Binding-site contacts:
Ligand atom CA contacts residue ASP216 of chain 1.E at 3.6 Å.
Ligand atom O contacts residue GLU217 of chain 1.E at 3.1 Å (salt-bridge).
Ligand atom N contacts residue GLU217 of chain 1.E at 2.7 Å (salt-bridge).
Ligand atom CB contacts residue PHE130 of chain 1.E at 4.4 Å (hydrophobic).
Ligand atom C contacts residue ASP216 of chain 1.E at 3.9 Å.
Ligand atom CA contacts residue ASP189 of chain 1.E at 4.4 Å.
Ligand atom OE1 contacts residue PHE130 of chain 1.E at 3.3 Å.
Ligand atom OE2 contacts residue LYS222 of chain 1.E at 4.0 Å.
Ligand atom N contacts residue ASP191 of chain 1.E at 4.0 Å.
Ligand atom OE2 contacts residue TRP223 of chain 1.E at 3.0 Å (h-bond).
Ligand atom CD contacts residue PHE130 of chain 1.E at 3.9 Å (hydrophobic).
Ligand atom CB contacts residue GLU217 of chain 1.E at 4.1 Å.
Ligand atom CD contacts residue TRP223 of chain 1.E at 3.8 Å (hydrophobic).
Ligand atom O contacts residue ASP216 of chain 1.E at 3.4 Å (salt-bridge).
Ligand atom CG contacts residue TRP223 of chain 1.E at 4.2 Å (hydrophobic).
Ligand atom CA contacts residue GLU217 of chain 1.E at 3.6 Å.
Ligand atom N contacts residue ASP216 of chain 1.E at 2.6 Å (salt-bridge).
Ligand atom N contacts residue NA1 of chain 1.EA at 4.0 Å.
Ligand atom CG contacts residue GLU217 of chain 1.E at 3.4 Å.
Ligand atom C contacts residue GLU217 of chain 1.E at 3.7 Å.
Ligand atom O contacts residue EDO1 of chain 1.FA at 4.0 Å.
Ligand atom O contacts residue NA1 of chain 1.EA at 2.9 Å (h-bond).
Ligand atom C contacts residue NA1 of chain 1.EA at 4.1 Å.
Ligand atom N contacts residue ASP189 of chain 1.E at 3.5 Å (salt-bridge).

Sequence of chain 1.E:
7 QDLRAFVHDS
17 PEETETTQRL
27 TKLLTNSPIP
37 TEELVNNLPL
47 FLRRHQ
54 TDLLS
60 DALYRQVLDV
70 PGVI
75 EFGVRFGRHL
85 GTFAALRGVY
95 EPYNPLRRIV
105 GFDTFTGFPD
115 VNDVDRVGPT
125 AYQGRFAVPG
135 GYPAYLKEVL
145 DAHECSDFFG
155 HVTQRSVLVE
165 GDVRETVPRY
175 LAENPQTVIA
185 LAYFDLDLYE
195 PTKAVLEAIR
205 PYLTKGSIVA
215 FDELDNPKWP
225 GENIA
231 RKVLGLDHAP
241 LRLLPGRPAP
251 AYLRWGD

The small molecule below binds the protein below.
Small molecule (SMILES): N[C@@H](CCC(=O)O)C(=O)O